Sequence of chain 1.A:
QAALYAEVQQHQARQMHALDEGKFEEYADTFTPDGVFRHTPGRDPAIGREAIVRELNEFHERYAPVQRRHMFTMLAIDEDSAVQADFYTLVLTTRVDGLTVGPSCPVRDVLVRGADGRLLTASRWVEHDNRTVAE

A small-molecule ligand and the protein it binds are described below.
Small molecule (SMILES): CC1=C2C(=O)c3c(O)cccc3C=C2C[C@@H](CC(=O)O)O1

Binding-site contacts:
Ligand atom O3 contacts residue THR46 of chain 1.A at 4.0 Å.
Ligand atom O3 contacts residue PHE65 of chain 1.A at 3.6 Å.
Ligand atom O4 contacts residue TYR33 of chain 1.A at 2.8 Å (h-bond).
Ligand atom O1 contacts residue ARG76 of chain 1.A at 3.3 Å (salt-bridge).
Ligand atom C1 contacts residue PHE65 of chain 1.A at 4.0 Å (hydrophobic).
Ligand atom C16 contacts residue ARG76 of chain 1.A at 3.7 Å.
Ligand atom C9 contacts residue PHE80 of chain 1.A at 3.5 Å (hydrophobic).
Ligand atom O4 contacts residue LEU25 of chain 1.A at 3.6 Å.
Ligand atom C2 contacts residue PHE65 of chain 1.A at 3.8 Å (hydrophobic).
Ligand atom C10 contacts residue ARG137 of chain 1.A at 3.2 Å.
Ligand atom C7 contacts residue HIS78 of chain 1.A at 3.9 Å.
Ligand atom C13 contacts residue HIS78 of chain 1.A at 3.8 Å.
Ligand atom C10 contacts residue PHE80 of chain 1.A at 3.8 Å (hydrophobic).
Ligand atom C13 contacts residue PHE43 of chain 1.A at 4.0 Å (hydrophobic).
Ligand atom C10 contacts residue MET22 of chain 1.A at 3.8 Å (hydrophobic).
Ligand atom C3 contacts residue HIS141 of chain 1.A at 3.7 Å.
Ligand atom C8 contacts residue VAL139 of chain 1.A at 4.0 Å (hydrophobic).
Ligand atom C8 contacts residue THR102 of chain 1.A at 3.5 Å.
Ligand atom O5 contacts residue LEU25 of chain 1.A at 3.9 Å.
Ligand atom O5 contacts residue PHE43 of chain 1.A at 3.3 Å.
Ligand atom C2 contacts residue ARG76 of chain 1.A at 3.4 Å.
Ligand atom C11 contacts residue TYR33 of chain 1.A at 4.0 Å (hydrophobic).
Ligand atom C6 contacts residue VAL139 of chain 1.A at 3.8 Å (hydrophobic).
Ligand atom O4 contacts residue MET22 of chain 1.A at 3.8 Å.
Ligand atom C16 contacts residue PHE65 of chain 1.A at 4.0 Å (hydrophobic).
Ligand atom O3 contacts residue HIS45 of chain 1.A at 3.4 Å (h-bond).
Ligand atom C9 contacts residue THR102 of chain 1.A at 3.6 Å.
Ligand atom C14 contacts residue HIS78 of chain 1.A at 3.9 Å.
Ligand atom C9 contacts residue ARG137 of chain 1.A at 4.0 Å.
Ligand atom O2 contacts residue HIS141 of chain 1.A at 3.5 Å (h-bond).
Ligand atom O4 contacts residue PHE43 of chain 1.A at 3.4 Å.
Ligand atom C8 contacts residue VAL120 of chain 1.A at 3.9 Å (hydrophobic).
Ligand atom C15 contacts residue ARG76 of chain 1.A at 3.7 Å.
Ligand atom C12 contacts residue HIS78 of chain 1.A at 3.9 Å.
Ligand atom C4 contacts residue HIS141 of chain 1.A at 3.6 Å.
Ligand atom C11 contacts residue MET22 of chain 1.A at 3.8 Å (hydrophobic).
Ligand atom C15 contacts residue HIS45 of chain 1.A at 3.9 Å.
Ligand atom C11 contacts residue ARG137 of chain 1.A at 4.0 Å.
Ligand atom O4 contacts residue ARG137 of chain 1.A at 3.8 Å.
Ligand atom C7 contacts residue VAL139 of chain 1.A at 4.0 Å (hydrophobic).